Binding-site contacts:
Ligand atom O5 contacts residue ASN294 of chain 1.C at 2.4 Å (h-bond).
Ligand atom C5 contacts residue SER41 of chain 1.C at 3.9 Å.
Ligand atom C7 contacts residue ASN294 of chain 1.C at 3.7 Å.
Ligand atom C4 contacts residue ASN294 of chain 1.C at 4.2 Å.
Ligand atom C5 contacts residue ASN294 of chain 1.C at 3.7 Å.
Ligand atom C8 contacts residue ASN294 of chain 1.C at 4.0 Å.
Ligand atom O7 contacts residue ASN294 of chain 1.C at 4.0 Å.
Ligand atom O6 contacts residue SER41 of chain 1.C at 3.4 Å (h-bond).
Ligand atom O5 contacts residue SER41 of chain 1.C at 3.7 Å.
Ligand atom C6 contacts residue SER41 of chain 1.C at 4.4 Å.
Ligand atom C2 contacts residue ASN294 of chain 1.C at 2.4 Å.
Ligand atom C5 contacts residue GLY310 of chain 1.C at 4.2 Å.
Ligand atom C3 contacts residue ASN294 of chain 1.C at 3.8 Å.
Ligand atom O5 contacts residue GLY310 of chain 1.C at 3.3 Å.
Ligand atom C1 contacts residue ASN294 of chain 1.C at 1.4 Å.
Ligand atom C6 contacts residue GLY310 of chain 1.C at 3.6 Å.
Ligand atom O6 contacts residue GLY310 of chain 1.C at 2.9 Å (h-bond).
Ligand atom N2 contacts residue ASN294 of chain 1.C at 2.9 Å (h-bond).
Ligand atom C1 contacts residue GLY310 of chain 1.C at 4.1 Å.
Ligand atom C1 contacts residue SER41 of chain 1.C at 3.9 Å.

Sequence of chain 1.C:
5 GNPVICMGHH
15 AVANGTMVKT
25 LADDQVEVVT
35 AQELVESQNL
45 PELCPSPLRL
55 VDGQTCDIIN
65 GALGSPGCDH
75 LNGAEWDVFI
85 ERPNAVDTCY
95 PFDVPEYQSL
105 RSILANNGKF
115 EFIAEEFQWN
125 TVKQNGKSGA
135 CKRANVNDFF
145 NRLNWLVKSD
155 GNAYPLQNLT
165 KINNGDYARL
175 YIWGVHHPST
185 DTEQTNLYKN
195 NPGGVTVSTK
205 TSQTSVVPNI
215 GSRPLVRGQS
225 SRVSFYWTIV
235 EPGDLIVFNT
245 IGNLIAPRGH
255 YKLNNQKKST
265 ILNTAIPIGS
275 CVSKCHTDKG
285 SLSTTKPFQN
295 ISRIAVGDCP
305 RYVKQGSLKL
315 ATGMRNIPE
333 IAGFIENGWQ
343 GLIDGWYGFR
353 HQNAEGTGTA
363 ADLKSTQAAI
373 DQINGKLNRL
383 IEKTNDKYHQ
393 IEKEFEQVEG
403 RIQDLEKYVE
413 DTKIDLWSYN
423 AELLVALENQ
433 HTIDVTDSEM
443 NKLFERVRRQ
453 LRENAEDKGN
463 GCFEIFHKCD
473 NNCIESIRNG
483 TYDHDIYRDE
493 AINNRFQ

The small molecule below binds the protein below.
Small molecule (SMILES): CC(=O)N[C@@H]1[C@@H](O)[C@H](O)[C@@H](CO)O[C@H]1O